A protein and the small-molecule ligand that binds it are described below.
Small molecule (SMILES): CC(=O)N[C@H]1[C@H](O[C@H]2[C@H](O)[C@@H](NC(C)=O)CO[C@@H]2CO)O[C@H](CO)[C@@H](O)[C@@H]1O

Sequence of chain 5.C:
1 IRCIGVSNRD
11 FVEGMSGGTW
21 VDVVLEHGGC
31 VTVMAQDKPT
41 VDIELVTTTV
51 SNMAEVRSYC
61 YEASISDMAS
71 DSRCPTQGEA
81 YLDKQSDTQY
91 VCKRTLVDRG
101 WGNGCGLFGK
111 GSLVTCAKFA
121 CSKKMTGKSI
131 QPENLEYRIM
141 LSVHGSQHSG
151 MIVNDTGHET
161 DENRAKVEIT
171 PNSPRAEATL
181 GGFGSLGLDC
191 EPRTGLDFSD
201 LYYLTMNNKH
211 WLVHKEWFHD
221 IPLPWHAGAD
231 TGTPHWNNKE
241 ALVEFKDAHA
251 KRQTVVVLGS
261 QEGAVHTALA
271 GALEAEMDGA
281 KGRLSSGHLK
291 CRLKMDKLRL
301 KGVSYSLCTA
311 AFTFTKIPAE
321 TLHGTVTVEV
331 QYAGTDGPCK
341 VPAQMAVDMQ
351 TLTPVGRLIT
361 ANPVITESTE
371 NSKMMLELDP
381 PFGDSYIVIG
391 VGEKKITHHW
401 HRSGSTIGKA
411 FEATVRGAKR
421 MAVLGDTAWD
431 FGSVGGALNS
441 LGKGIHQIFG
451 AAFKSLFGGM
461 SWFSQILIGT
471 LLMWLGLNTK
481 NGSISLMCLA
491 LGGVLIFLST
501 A

Binding-site contacts:
Ligand atom C2 contacts residue THR156 of chain 5.C at 4.2 Å.
Ligand atom C8 contacts residue ASN154 of chain 5.C at 3.6 Å.
Ligand atom C1 contacts residue THR156 of chain 5.C at 3.6 Å.
Ligand atom O6 contacts residue MET151 of chain 5.C at 3.4 Å.
Ligand atom C1 contacts residue ASN154 of chain 5.C at 3.4 Å.
Ligand atom C8 contacts residue THR156 of chain 5.C at 4.0 Å.
Ligand atom C2 contacts residue ASN154 of chain 5.C at 3.5 Å.
Ligand atom C7 contacts residue ASN154 of chain 5.C at 3.3 Å.
Ligand atom O5 contacts residue ASN154 of chain 5.C at 4.0 Å.
Ligand atom N2 contacts residue THR156 of chain 5.C at 3.6 Å (h-bond).
Ligand atom N2 contacts residue ASN154 of chain 5.C at 3.8 Å.
Ligand atom C7 contacts residue THR156 of chain 5.C at 3.9 Å.
Ligand atom O7 contacts residue ASN154 of chain 5.C at 2.6 Å (h-bond).
Ligand atom C6 contacts residue MET151 of chain 5.C at 4.5 Å (hydrophobic).